Sequence of chain 1.Q:
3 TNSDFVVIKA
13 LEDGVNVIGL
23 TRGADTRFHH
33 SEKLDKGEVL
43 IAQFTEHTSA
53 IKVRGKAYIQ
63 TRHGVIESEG

A small-molecule ligand and the protein it binds are described below.
Small molecule (SMILES): N[C@@H](Cc1c[nH]c2ccccc12)C(=O)O

Binding-site contacts:
Ligand atom CH2 contacts residue GLY21 of chain 1.Q at 3.5 Å.
Ligand atom CZ2 contacts residue ILE53 of chain 1.Q at 3.9 Å (hydrophobic).
Ligand atom CA contacts residue GLY25 of chain 1.R at 3.5 Å.
Ligand atom CB contacts residue THR23 of chain 1.R at 3.8 Å.
Ligand atom CD1 contacts residue THR47 of chain 1.Q at 3.8 Å.
Ligand atom NE1 contacts residue SER51 of chain 1.R at 4.0 Å.
Ligand atom O contacts residue THR47 of chain 1.Q at 3.6 Å.
Ligand atom CE2 contacts residue ALA44 of chain 1.Q at 3.9 Å (hydrophobic).
Ligand atom O contacts residue SER51 of chain 1.R at 2.8 Å (h-bond).
Ligand atom C contacts residue THR47 of chain 1.Q at 3.5 Å.
Ligand atom O contacts residue GLY25 of chain 1.R at 3.0 Å (h-bond).
Ligand atom CB contacts residue SER51 of chain 1.R at 3.5 Å.
Ligand atom CG contacts residue SER51 of chain 1.R at 3.8 Å.
Ligand atom CZ3 contacts residue GLY21 of chain 1.Q at 3.6 Å.
Ligand atom CZ2 contacts residue ALA44 of chain 1.Q at 3.8 Å (hydrophobic).
Ligand atom OXT contacts residue THR47 of chain 1.Q at 2.5 Å (h-bond).
Ligand atom CE3 contacts residue HIS32 of chain 1.Q at 3.9 Å.
Ligand atom C contacts residue SER51 of chain 1.R at 3.5 Å.
Ligand atom CA contacts residue THR23 of chain 1.R at 3.9 Å.
Ligand atom O contacts residue ARG24 of chain 1.R at 3.6 Å.
Ligand atom CB contacts residue THR28 of chain 1.R at 3.4 Å.
Ligand atom CE2 contacts residue GLN45 of chain 1.Q at 3.9 Å.
Ligand atom CD1 contacts residue SER51 of chain 1.R at 3.4 Å.
Ligand atom C contacts residue THR50 of chain 1.Q at 4.0 Å.
Ligand atom OXT contacts residue THR50 of chain 1.Q at 2.9 Å (h-bond).
Ligand atom N contacts residue ARG24 of chain 1.R at 3.9 Å.
Ligand atom C contacts residue GLY25 of chain 1.R at 3.4 Å.
Ligand atom CA contacts residue THR28 of chain 1.R at 3.2 Å.
Ligand atom NE1 contacts residue GLN45 of chain 1.Q at 2.9 Å (h-bond).
Ligand atom N contacts residue GLY25 of chain 1.R at 2.6 Å (h-bond).
Ligand atom OXT contacts residue HIS49 of chain 1.Q at 3.8 Å.
Ligand atom CZ2 contacts residue THR50 of chain 1.Q at 4.0 Å.
Ligand atom N contacts residue THR28 of chain 1.R at 2.9 Å (h-bond).
Ligand atom CD1 contacts residue ALA52 of chain 1.R at 4.0 Å (hydrophobic).
Ligand atom NE1 contacts residue ALA44 of chain 1.Q at 3.8 Å.
Ligand atom N contacts residue THR23 of chain 1.R at 3.0 Å (h-bond).
Ligand atom N contacts residue ASP27 of chain 1.R at 3.0 Å (salt-bridge).
Ligand atom CZ3 contacts residue HIS32 of chain 1.Q at 4.0 Å.
Ligand atom CA contacts residue SER51 of chain 1.R at 3.9 Å.
Ligand atom CD1 contacts residue GLN45 of chain 1.Q at 3.7 Å.

Sequence of chain 1.R:
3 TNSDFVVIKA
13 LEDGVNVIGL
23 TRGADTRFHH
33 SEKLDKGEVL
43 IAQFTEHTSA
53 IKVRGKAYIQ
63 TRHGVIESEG